Sequence of chain 1.A:
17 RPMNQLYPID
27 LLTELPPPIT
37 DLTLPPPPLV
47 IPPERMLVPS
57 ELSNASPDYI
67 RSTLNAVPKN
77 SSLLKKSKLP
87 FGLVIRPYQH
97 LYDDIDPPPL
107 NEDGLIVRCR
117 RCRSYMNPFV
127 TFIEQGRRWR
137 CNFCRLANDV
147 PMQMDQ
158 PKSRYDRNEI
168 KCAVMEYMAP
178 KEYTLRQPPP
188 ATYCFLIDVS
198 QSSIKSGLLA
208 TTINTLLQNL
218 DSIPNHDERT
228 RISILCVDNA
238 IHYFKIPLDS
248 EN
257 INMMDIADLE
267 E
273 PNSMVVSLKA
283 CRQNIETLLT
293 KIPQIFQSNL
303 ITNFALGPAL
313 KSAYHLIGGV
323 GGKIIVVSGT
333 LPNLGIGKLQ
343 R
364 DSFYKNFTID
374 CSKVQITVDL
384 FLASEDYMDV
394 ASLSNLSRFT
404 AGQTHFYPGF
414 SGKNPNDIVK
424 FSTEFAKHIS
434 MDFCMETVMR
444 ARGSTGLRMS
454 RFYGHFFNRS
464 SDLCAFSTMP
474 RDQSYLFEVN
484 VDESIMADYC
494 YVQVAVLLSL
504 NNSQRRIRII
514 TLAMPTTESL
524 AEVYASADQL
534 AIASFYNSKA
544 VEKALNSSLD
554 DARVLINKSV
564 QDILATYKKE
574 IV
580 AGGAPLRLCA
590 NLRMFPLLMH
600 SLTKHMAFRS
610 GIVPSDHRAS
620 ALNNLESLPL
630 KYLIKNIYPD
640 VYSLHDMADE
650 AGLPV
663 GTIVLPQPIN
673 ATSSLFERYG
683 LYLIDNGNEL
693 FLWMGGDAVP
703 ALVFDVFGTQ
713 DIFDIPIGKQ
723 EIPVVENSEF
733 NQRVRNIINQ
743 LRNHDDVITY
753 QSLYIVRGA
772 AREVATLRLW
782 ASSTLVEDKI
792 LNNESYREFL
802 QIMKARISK

A protein and the small-molecule ligand that binds it are described below.
Small molecule (SMILES): CC[C@H](C)[C@H](NC(=O)[C@H](CCC(N)=O)NC(=O)[C@H](CO)NC(=O)[C@H](CCC(=O)O)NC(=O)[C@H](CC(C)C)NC(=O)[C@H](CC(=O)O)NC(=O)[C@H](CCCCN)NC(=O)[C@H](CC(C)C)NC(=O)[C@H](C)N)C(=O)O

Binding-site contacts:
Ligand atom OE2 contacts residue TYR121 of chain 1.A at 2.8 Å (h-bond).
Ligand atom CD1 contacts residue TYR180 of chain 1.A at 3.7 Å (hydrophobic).
Ligand atom CA contacts residue ARG445 of chain 1.A at 3.8 Å.
Ligand atom OE2 contacts residue ARG445 of chain 1.A at 2.9 Å (salt-bridge).
Ligand atom OE2 contacts residue ALA498 of chain 1.A at 3.5 Å.
Ligand atom C contacts residue LEU500 of chain 1.A at 3.4 Å (hydrophobic).
Ligand atom O contacts residue ARG114 of chain 1.A at 2.4 Å (salt-bridge).
Ligand atom C contacts residue ARG114 of chain 1.A at 3.5 Å.
Ligand atom OD2 contacts residue ARG443 of chain 1.A at 2.8 Å (salt-bridge).
Ligand atom OE2 contacts residue ARG114 of chain 1.A at 3.2 Å (salt-bridge).
Ligand atom NE2 contacts residue GLU179 of chain 1.A at 2.8 Å (salt-bridge).
Ligand atom CD contacts residue TYR121 of chain 1.A at 3.7 Å (hydrophobic).
Ligand atom CD1 contacts residue ARG508 of chain 1.A at 3.5 Å.
Ligand atom CD contacts residue GLU179 of chain 1.A at 3.6 Å.
Ligand atom CD contacts residue ARG445 of chain 1.A at 3.3 Å.
Ligand atom CB contacts residue LEU466 of chain 1.A at 3.7 Å (hydrophobic).
Ligand atom CB contacts residue LEU500 of chain 1.A at 3.4 Å (hydrophobic).
Ligand atom O contacts residue ARG114 of chain 1.A at 3.5 Å (salt-bridge).
Ligand atom CB contacts residue ARG114 of chain 1.A at 3.4 Å.
Ligand atom OE1 contacts residue GLU179 of chain 1.A at 3.5 Å.
Ligand atom C contacts residue ARG114 of chain 1.A at 3.7 Å.
Ligand atom OE1 contacts residue ARG445 of chain 1.A at 2.8 Å (salt-bridge).
Ligand atom N contacts residue ARG443 of chain 1.A at 3.7 Å.
Ligand atom CG1 contacts residue ARG119 of chain 1.A at 3.8 Å.
Ligand atom O contacts residue TYR121 of chain 1.A at 3.8 Å.
Ligand atom OE1 contacts residue ARG443 of chain 1.A at 2.8 Å (salt-bridge).
Ligand atom OG contacts residue ARG443 of chain 1.A at 2.7 Å (salt-bridge).
Ligand atom O contacts residue TYR180 of chain 1.A at 3.5 Å.
Ligand atom O contacts residue ARG119 of chain 1.A at 2.9 Å (salt-bridge).
Ligand atom OD1 contacts residue ARG443 of chain 1.A at 3.1 Å (salt-bridge).
Ligand atom N contacts residue LEU500 of chain 1.A at 3.4 Å.
Ligand atom CB contacts residue ARG119 of chain 1.A at 3.3 Å.
Ligand atom CG contacts residue ARG443 of chain 1.A at 3.4 Å.
Ligand atom CG contacts residue ARG114 of chain 1.A at 3.1 Å.
Ligand atom CD2 contacts residue LEU182 of chain 1.A at 3.8 Å (hydrophobic).
Ligand atom O contacts residue ARG119 of chain 1.A at 2.9 Å (salt-bridge).
Ligand atom CG contacts residue TYR180 of chain 1.A at 3.4 Å (hydrophobic).
Ligand atom O contacts residue LEU500 of chain 1.A at 3.7 Å.
Ligand atom CA contacts residue LEU500 of chain 1.A at 3.6 Å (hydrophobic).
Ligand atom NE2 contacts residue TYR180 of chain 1.A at 3.8 Å.